Binding-site contacts:
Ligand atom O5 contacts residue ASN35 of chain 1.A at 2.4 Å (h-bond).
Ligand atom C2 contacts residue ASN35 of chain 1.A at 2.2 Å.
Ligand atom C1 contacts residue ASN35 of chain 1.A at 1.7 Å.
Ligand atom O7 contacts residue GLN322 of chain 1.A at 4.2 Å.
Ligand atom N2 contacts residue ASN35 of chain 1.A at 2.9 Å (h-bond).
Ligand atom O3 contacts residue ASN35 of chain 1.A at 4.5 Å.
Ligand atom C5 contacts residue ASN40 of chain 1.A at 4.4 Å.
Ligand atom C8 contacts residue ASN35 of chain 1.A at 4.4 Å.
Ligand atom C4 contacts residue ASN35 of chain 1.A at 4.0 Å.
Ligand atom C7 contacts residue ASN35 of chain 1.A at 3.9 Å.
Ligand atom C5 contacts residue ASN35 of chain 1.A at 3.7 Å.
Ligand atom C6 contacts residue GLU39 of chain 1.A at 3.4 Å.
Ligand atom O6 contacts residue GLU39 of chain 1.A at 3.2 Å (salt-bridge).
Ligand atom N2 contacts residue GLN322 of chain 1.A at 4.5 Å.
Ligand atom C6 contacts residue ASN40 of chain 1.A at 4.0 Å.
Ligand atom C3 contacts residue ASN35 of chain 1.A at 3.6 Å.
Ligand atom C6 contacts residue THR37 of chain 1.A at 4.0 Å.
Ligand atom O5 contacts residue ASN40 of chain 1.A at 3.5 Å (h-bond).
Ligand atom O5 contacts residue THR37 of chain 1.A at 3.9 Å.

Sequence of chain 1.A:
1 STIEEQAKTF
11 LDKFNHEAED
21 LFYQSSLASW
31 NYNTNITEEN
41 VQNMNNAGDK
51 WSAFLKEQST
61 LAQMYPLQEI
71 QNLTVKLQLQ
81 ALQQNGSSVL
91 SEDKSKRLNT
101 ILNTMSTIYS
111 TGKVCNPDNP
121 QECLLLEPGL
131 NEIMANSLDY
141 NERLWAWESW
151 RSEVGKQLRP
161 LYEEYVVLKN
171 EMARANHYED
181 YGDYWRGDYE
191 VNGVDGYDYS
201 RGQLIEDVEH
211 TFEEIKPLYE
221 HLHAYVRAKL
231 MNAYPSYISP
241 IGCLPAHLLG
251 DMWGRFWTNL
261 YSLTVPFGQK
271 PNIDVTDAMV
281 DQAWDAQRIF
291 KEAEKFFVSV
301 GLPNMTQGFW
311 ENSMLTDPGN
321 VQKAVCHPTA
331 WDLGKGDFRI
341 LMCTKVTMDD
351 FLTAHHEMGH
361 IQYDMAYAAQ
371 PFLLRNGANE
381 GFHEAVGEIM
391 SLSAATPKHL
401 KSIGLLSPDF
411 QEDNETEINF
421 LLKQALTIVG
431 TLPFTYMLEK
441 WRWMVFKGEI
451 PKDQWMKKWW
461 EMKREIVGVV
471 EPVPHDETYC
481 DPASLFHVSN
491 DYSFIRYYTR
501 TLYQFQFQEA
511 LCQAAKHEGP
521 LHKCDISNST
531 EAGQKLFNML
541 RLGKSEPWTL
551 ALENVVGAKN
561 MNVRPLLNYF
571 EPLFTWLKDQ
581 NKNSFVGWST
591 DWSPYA

The small molecule below binds the protein below.
Small molecule (SMILES): CC(=O)N[C@@H]1[C@@H](O)[C@H](O)[C@@H](CO)O[C@H]1O